Sequence of chain 1.C:
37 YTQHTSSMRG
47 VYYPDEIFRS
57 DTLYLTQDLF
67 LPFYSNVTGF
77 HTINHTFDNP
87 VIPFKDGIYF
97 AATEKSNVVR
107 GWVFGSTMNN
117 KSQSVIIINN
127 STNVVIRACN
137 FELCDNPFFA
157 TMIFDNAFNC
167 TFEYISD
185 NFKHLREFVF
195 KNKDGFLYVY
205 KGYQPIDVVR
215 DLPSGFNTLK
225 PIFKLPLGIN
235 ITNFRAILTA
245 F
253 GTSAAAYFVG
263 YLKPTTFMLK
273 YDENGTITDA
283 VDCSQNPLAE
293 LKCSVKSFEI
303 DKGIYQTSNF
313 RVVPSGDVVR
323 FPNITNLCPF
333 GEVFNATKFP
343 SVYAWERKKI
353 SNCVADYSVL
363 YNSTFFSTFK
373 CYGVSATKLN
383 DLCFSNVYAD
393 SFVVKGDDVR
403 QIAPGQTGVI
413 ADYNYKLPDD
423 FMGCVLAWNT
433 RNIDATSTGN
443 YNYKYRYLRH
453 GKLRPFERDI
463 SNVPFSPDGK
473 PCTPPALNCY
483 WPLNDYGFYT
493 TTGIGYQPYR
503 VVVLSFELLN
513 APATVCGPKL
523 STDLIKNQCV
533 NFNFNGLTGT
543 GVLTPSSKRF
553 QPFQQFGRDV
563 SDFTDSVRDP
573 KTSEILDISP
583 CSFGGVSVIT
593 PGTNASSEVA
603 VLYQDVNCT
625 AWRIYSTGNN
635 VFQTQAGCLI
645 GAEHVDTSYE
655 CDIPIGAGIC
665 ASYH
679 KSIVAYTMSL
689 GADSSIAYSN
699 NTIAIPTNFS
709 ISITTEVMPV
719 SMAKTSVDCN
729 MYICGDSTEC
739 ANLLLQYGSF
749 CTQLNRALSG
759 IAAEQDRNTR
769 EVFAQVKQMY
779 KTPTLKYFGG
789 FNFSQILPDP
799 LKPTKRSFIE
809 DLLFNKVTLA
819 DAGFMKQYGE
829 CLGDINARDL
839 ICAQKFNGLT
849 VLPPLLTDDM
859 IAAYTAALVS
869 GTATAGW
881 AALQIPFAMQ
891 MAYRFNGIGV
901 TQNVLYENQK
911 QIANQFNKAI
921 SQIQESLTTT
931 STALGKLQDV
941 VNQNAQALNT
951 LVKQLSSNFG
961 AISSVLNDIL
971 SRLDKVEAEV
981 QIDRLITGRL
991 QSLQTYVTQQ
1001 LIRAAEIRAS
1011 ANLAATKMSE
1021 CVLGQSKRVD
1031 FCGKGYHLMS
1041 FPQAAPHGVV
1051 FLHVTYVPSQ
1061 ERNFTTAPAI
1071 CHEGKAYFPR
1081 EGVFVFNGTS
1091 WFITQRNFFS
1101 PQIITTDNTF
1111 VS

This small molecule binds to this protein.
Small molecule (SMILES): CC(=O)N[C@@H]1[C@@H](O)[C@H](O)[C@@H](CO)O[C@H]1O

Binding-site contacts:
Ligand atom C6 contacts residue GLN911 of chain 1.C at 3.5 Å.
Ligand atom C7 contacts residue GLN1060 of chain 1.C at 4.0 Å.
Ligand atom C8 contacts residue THR705 of chain 1.C at 4.0 Å.
Ligand atom N2 contacts residue ASN706 of chain 1.C at 3.7 Å.
Ligand atom C7 contacts residue ASN706 of chain 1.C at 3.6 Å.
Ligand atom C1 contacts residue ASN706 of chain 1.C at 2.1 Å.
Ligand atom O6 contacts residue ASN706 of chain 1.C at 4.1 Å.
Ligand atom C5 contacts residue GLN911 of chain 1.C at 3.2 Å.
Ligand atom C7 contacts residue THR705 of chain 1.C at 4.3 Å.
Ligand atom C5 contacts residue ASN706 of chain 1.C at 3.7 Å.
Ligand atom O7 contacts residue ASN706 of chain 1.C at 3.4 Å.
Ligand atom C6 contacts residue ASN706 of chain 1.C at 4.5 Å.
Ligand atom C3 contacts residue ASN706 of chain 1.C at 4.4 Å.
Ligand atom C4 contacts residue ASN706 of chain 1.C at 4.4 Å.
Ligand atom O7 contacts residue GLN1060 of chain 1.C at 2.7 Å (h-bond).
Ligand atom O4 contacts residue GLN911 of chain 1.C at 4.4 Å.
Ligand atom C4 contacts residue GLN911 of chain 1.C at 4.3 Å.
Ligand atom O7 contacts residue THR705 of chain 1.C at 4.1 Å.
Ligand atom O5 contacts residue ASN706 of chain 1.C at 2.2 Å (h-bond).
Ligand atom C1 contacts residue GLN911 of chain 1.C at 4.2 Å.
Ligand atom C8 contacts residue ASN706 of chain 1.C at 4.3 Å.
Ligand atom O5 contacts residue GLN911 of chain 1.C at 3.8 Å.
Ligand atom C2 contacts residue ASN706 of chain 1.C at 3.2 Å.